Binding-site contacts:
Ligand atom C8 contacts residue TYR145 of chain 1.EA at 3.8 Å (hydrophobic).
Ligand atom O3 contacts residue TYR145 of chain 1.EA at 2.6 Å (h-bond).
Ligand atom C9 contacts residue TYR145 of chain 1.EA at 3.6 Å (hydrophobic).
Ligand atom C13 contacts residue LYS149 of chain 1.EA at 3.6 Å.
Ligand atom C14 contacts residue LYS149 of chain 1.EA at 3.9 Å.
Ligand atom S contacts residue TYR145 of chain 1.EA at 3.3 Å (h-bond).
Ligand atom O2 contacts residue TYR145 of chain 1.EA at 2.8 Å (h-bond).
Ligand atom O3 contacts residue GLU14 of chain 1.EA at 3.7 Å.
Ligand atom C12 contacts residue LYS149 of chain 1.EA at 3.9 Å.
Ligand atom C7 contacts residue TYR145 of chain 1.EA at 4.3 Å (hydrophobic).
Ligand atom C10 contacts residue TYR145 of chain 1.EA at 4.0 Å (hydrophobic).
Ligand atom O1 contacts residue TYR145 of chain 1.EA at 4.5 Å.
Ligand atom O2 contacts residue LYS149 of chain 1.EA at 4.3 Å.

This protein binds this small molecule.
Small molecule (SMILES): O=S(=O)(O)c1cccc2cccc(Nc3ccccc3)c12

Sequence of chain 1.EA:
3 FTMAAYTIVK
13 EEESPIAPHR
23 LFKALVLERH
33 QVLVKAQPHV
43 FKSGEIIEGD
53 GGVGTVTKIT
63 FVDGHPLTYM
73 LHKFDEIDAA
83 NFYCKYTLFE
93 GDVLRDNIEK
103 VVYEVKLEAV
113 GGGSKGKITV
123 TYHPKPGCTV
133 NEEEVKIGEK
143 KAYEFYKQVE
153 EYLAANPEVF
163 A